A small-molecule ligand and the protein it binds are described below.
Small molecule (SMILES): CC(C)N1CCN(CCNC2CCN(c3cccc(-c4cc5cc(F)ccc5[nH]4)c3)CC2)CC1

Binding-site contacts:
Ligand atom C16 contacts residue CYS535 of chain 1.A at 3.5 Å (hydrophobic).
Ligand atom C26 contacts residue LYS614 of chain 1.A at 3.3 Å.
Ligand atom C09 contacts residue GLU498 of chain 1.A at 3.4 Å.
Ligand atom C19 contacts residue ALA537 of chain 1.A at 3.5 Å (hydrophobic).
Ligand atom C27 contacts residue SER511 of chain 1.A at 3.6 Å.
Ligand atom F28 contacts residue LYS614 of chain 1.A at 2.7 Å.
Ligand atom N14 contacts residue CYS535 of chain 1.A at 3.4 Å (h-bond).
Ligand atom C24 contacts residue ASN616 of chain 1.A at 3.8 Å.
Ligand atom C13 contacts residue CYS535 of chain 1.A at 3.8 Å (hydrophobic).
Ligand atom C30 contacts residue LEU492 of chain 1.A at 3.5 Å (hydrophobic).
Ligand atom C22 contacts residue VAL493 of chain 1.A at 3.9 Å (hydrophobic).
Ligand atom C19 contacts residue CYS572 of chain 1.A at 3.7 Å (hydrophobic).
Ligand atom C19 contacts residue PRO571 of chain 1.A at 3.4 Å (hydrophobic).
Ligand atom C17 contacts residue CYS535 of chain 1.A at 3.9 Å (hydrophobic).
Ligand atom C24 contacts residue PHE618 of chain 1.A at 3.8 Å (hydrophobic).
Ligand atom C18 contacts residue PRO571 of chain 1.A at 3.5 Å (hydrophobic).
Ligand atom C18 contacts residue ALA537 of chain 1.A at 3.5 Å (hydrophobic).
Ligand atom C31 contacts residue VAL493 of chain 1.A at 3.7 Å (hydrophobic).
Ligand atom C29 contacts residue SER511 of chain 1.A at 3.3 Å.
Ligand atom N32 contacts residue VAL497 of chain 1.A at 3.5 Å.
Ligand atom F28 contacts residue LYS512 of chain 1.A at 3.4 Å.
Ligand atom C25 contacts residue PHE618 of chain 1.A at 3.8 Å (hydrophobic).
Ligand atom C24 contacts residue VAL617 of chain 1.A at 3.6 Å (hydrophobic).
Ligand atom C25 contacts residue VAL617 of chain 1.A at 3.9 Å (hydrophobic).
Ligand atom C19 contacts residue ASN616 of chain 1.A at 3.7 Å.
Ligand atom C30 contacts residue VAL493 of chain 1.A at 3.8 Å (hydrophobic).
Ligand atom C16 contacts residue GLN494 of chain 1.A at 3.7 Å.
Ligand atom C30 contacts residue PRO496 of chain 1.A at 3.9 Å (hydrophobic).
Ligand atom C27 contacts residue LYS614 of chain 1.A at 3.2 Å.
Ligand atom C26 contacts residue VAL617 of chain 1.A at 3.5 Å (hydrophobic).
Ligand atom N32 contacts residue VAL493 of chain 1.A at 2.9 Å (h-bond).
Ligand atom C20 contacts residue ASN616 of chain 1.A at 3.3 Å.
Ligand atom C31 contacts residue VAL497 of chain 1.A at 4.0 Å (hydrophobic).
Ligand atom C18 contacts residue CYS535 of chain 1.A at 3.8 Å (hydrophobic).
Ligand atom C29 contacts residue LYS614 of chain 1.A at 3.6 Å.
Ligand atom F28 contacts residue SER511 of chain 1.A at 3.3 Å.
Ligand atom C31 contacts residue PHE618 of chain 1.A at 3.8 Å (hydrophobic).
Ligand atom C15 contacts residue CYS535 of chain 1.A at 3.6 Å (hydrophobic).
Ligand atom C20 contacts residue CYS572 of chain 1.A at 3.6 Å (hydrophobic).
Ligand atom C29 contacts residue PRO510 of chain 1.A at 3.9 Å (hydrophobic).

Sequence of chain 1.A:
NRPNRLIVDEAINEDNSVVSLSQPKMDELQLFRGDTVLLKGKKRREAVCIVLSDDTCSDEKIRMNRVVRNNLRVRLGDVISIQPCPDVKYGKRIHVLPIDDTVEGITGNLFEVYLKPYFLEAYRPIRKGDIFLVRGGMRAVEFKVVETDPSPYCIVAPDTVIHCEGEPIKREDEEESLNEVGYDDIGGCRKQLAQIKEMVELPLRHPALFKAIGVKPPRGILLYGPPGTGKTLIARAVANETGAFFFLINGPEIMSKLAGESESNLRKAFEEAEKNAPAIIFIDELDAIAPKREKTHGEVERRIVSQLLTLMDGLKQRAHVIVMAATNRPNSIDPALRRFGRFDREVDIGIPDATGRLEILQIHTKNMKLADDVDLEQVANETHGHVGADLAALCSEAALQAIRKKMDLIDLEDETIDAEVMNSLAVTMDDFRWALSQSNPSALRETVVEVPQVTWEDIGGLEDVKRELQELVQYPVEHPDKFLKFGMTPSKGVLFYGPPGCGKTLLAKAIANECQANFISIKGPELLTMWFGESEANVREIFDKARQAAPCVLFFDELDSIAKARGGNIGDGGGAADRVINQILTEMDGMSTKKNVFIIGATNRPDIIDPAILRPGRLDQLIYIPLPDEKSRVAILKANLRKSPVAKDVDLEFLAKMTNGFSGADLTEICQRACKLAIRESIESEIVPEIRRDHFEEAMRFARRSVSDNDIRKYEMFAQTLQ